The small molecule below binds the protein below.
Small molecule (SMILES): CC(=O)N[C@@H]1[C@@H](O)[C@H](O)[C@@H](CO)O[C@H]1O

Binding-site contacts:
Ligand atom O6 contacts residue TYR88 of chain 2.A at 2.6 Å (h-bond).
Ligand atom C8 contacts residue GLU56 of chain 2.A at 4.1 Å.
Ligand atom O5 contacts residue ASN57 of chain 2.A at 2.3 Å (h-bond).
Ligand atom N2 contacts residue ASN57 of chain 2.A at 2.9 Å (h-bond).
Ligand atom C5 contacts residue ASN57 of chain 2.A at 3.7 Å.
Ligand atom C4 contacts residue ASN57 of chain 2.A at 4.2 Å.
Ligand atom O7 contacts residue ASN57 of chain 2.A at 3.0 Å (h-bond).
Ligand atom C1 contacts residue ASN57 of chain 2.A at 1.4 Å.
Ligand atom C3 contacts residue ASN57 of chain 2.A at 3.8 Å.
Ligand atom C7 contacts residue ASN57 of chain 2.A at 3.1 Å.
Ligand atom C6 contacts residue TYR88 of chain 2.A at 3.3 Å (hydrophobic).
Ligand atom O5 contacts residue TYR88 of chain 2.A at 3.5 Å (h-bond).
Ligand atom C5 contacts residue TYR88 of chain 2.A at 4.0 Å (hydrophobic).
Ligand atom C8 contacts residue ASN57 of chain 2.A at 4.4 Å.
Ligand atom O7 contacts residue GLN69 of chain 2.A at 4.5 Å.
Ligand atom C2 contacts residue ASN57 of chain 2.A at 2.5 Å.

Sequence of chain 2.A:
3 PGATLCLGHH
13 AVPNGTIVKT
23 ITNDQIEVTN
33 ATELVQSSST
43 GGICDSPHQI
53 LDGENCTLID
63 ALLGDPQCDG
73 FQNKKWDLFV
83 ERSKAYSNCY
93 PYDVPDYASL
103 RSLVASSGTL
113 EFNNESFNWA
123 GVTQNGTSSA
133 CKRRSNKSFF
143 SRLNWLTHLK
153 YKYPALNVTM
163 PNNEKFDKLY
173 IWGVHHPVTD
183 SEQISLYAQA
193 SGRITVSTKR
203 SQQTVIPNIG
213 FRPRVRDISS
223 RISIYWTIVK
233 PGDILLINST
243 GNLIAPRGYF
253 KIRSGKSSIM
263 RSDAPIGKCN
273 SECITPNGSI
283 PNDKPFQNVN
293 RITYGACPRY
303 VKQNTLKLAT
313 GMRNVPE